The small molecule below binds the protein below.
Small molecule (SMILES): O=[N+]([O-])c1ccc(/C=N/NC(=S)N[C@@H]2O[C@H](CO)[C@@H](O)[C@H](O)[C@H]2O)cc1

Binding-site contacts:
Ligand atom C8 contacts residue LYS191 of chain 1.A at 3.9 Å.
Ligand atom C9 contacts residue ARG60 of chain 1.A at 3.4 Å.
Ligand atom C13 contacts residue ARG60 of chain 1.A at 3.6 Å.
Ligand atom O6 contacts residue 18O1 of chain 2.B at 3.8 Å.
Ligand atom N4 contacts residue PRO229 of chain 1.A at 3.6 Å.
Ligand atom N3 contacts residue ARG60 of chain 1.A at 3.4 Å (salt-bridge).
Ligand atom C8 contacts residue VAL40 of chain 2.A at 3.8 Å (hydrophobic).
Ligand atom C10 contacts residue ARG60 of chain 1.A at 3.5 Å.
Ligand atom C11 contacts residue GLU190 of chain 1.A at 3.8 Å.
Ligand atom S1 contacts residue 18O1 of chain 2.B at 3.8 Å.
Ligand atom C10 contacts residue PRO188 of chain 1.A at 3.8 Å (hydrophobic).
Ligand atom O3 contacts residue TYR226 of chain 1.A at 3.3 Å.
Ligand atom C7 contacts residue THR38 of chain 2.A at 3.8 Å.
Ligand atom C10 contacts residue GLU190 of chain 1.A at 3.3 Å.
Ligand atom C14 contacts residue VAL40 of chain 2.A at 3.5 Å (hydrophobic).
Ligand atom N3 contacts residue LYS191 of chain 1.A at 3.5 Å.
Ligand atom N2 contacts residue THR38 of chain 2.A at 2.8 Å (h-bond).
Ligand atom N1 contacts residue GLU190 of chain 1.A at 3.8 Å.
Ligand atom N3 contacts residue THR38 of chain 2.A at 3.4 Å (h-bond).
Ligand atom C8 contacts residue ARG60 of chain 1.A at 3.3 Å.
Ligand atom C13 contacts residue VAL64 of chain 1.A at 3.7 Å (hydrophobic).
Ligand atom N4 contacts residue ARG60 of chain 1.A at 3.9 Å.
Ligand atom C7 contacts residue LYS191 of chain 1.A at 3.7 Å.
Ligand atom C9 contacts residue VAL40 of chain 2.A at 3.8 Å (hydrophobic).
Ligand atom O8 contacts residue ARG60 of chain 1.A at 3.7 Å.
Ligand atom C2 contacts residue GLU190 of chain 1.A at 3.6 Å.
Ligand atom O3 contacts residue GLU190 of chain 1.A at 3.0 Å (salt-bridge).
Ligand atom O7 contacts residue PRO229 of chain 1.A at 3.2 Å.
Ligand atom N2 contacts residue LYS191 of chain 1.A at 3.4 Å.
Ligand atom O2 contacts residue LYS191 of chain 1.A at 3.6 Å.
Ligand atom C8 contacts residue THR38 of chain 2.A at 3.1 Å.
Ligand atom C14 contacts residue PHE37 of chain 2.A at 3.7 Å (hydrophobic).
Ligand atom O2 contacts residue ALA192 of chain 1.A at 2.8 Å (h-bond).
Ligand atom O8 contacts residue PRO229 of chain 1.A at 3.4 Å.
Ligand atom C12 contacts residue ARG60 of chain 1.A at 3.7 Å.
Ligand atom O7 contacts residue TRP189 of chain 1.A at 3.5 Å.
Ligand atom C11 contacts residue PRO188 of chain 1.A at 3.4 Å (hydrophobic).
Ligand atom N2 contacts residue ARG60 of chain 1.A at 3.8 Å.
Ligand atom O8 contacts residue LEU63 of chain 1.A at 3.4 Å.
Ligand atom C14 contacts residue ARG60 of chain 1.A at 3.4 Å.

Sequence of chain 1.A:
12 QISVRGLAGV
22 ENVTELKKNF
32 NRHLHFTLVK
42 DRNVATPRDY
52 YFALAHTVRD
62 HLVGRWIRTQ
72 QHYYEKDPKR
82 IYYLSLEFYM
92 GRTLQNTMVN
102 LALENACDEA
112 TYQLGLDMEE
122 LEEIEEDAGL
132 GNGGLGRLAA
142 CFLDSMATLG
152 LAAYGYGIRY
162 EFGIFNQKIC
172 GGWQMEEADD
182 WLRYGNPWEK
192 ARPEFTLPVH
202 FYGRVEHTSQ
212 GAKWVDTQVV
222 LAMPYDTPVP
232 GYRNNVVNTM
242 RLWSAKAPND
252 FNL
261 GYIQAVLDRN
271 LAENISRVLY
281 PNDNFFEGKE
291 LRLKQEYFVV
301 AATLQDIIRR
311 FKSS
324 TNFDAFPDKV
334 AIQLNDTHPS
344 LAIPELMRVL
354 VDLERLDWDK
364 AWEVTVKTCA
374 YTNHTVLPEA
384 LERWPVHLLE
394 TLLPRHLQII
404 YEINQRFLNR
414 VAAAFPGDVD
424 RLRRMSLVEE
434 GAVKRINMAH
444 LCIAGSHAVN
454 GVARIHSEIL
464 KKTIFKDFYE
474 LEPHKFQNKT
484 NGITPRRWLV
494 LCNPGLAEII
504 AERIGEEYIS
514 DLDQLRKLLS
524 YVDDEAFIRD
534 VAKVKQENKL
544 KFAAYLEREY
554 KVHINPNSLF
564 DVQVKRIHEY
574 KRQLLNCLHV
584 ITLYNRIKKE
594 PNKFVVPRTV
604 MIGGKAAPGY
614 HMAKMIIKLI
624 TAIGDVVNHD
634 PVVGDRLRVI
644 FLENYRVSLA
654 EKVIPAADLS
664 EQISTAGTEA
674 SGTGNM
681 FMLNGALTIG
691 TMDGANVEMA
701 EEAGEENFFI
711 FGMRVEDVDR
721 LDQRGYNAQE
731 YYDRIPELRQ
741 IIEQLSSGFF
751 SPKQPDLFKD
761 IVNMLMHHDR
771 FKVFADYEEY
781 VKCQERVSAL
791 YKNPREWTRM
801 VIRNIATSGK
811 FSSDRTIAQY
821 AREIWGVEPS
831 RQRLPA

Sequence of chain 2.A:
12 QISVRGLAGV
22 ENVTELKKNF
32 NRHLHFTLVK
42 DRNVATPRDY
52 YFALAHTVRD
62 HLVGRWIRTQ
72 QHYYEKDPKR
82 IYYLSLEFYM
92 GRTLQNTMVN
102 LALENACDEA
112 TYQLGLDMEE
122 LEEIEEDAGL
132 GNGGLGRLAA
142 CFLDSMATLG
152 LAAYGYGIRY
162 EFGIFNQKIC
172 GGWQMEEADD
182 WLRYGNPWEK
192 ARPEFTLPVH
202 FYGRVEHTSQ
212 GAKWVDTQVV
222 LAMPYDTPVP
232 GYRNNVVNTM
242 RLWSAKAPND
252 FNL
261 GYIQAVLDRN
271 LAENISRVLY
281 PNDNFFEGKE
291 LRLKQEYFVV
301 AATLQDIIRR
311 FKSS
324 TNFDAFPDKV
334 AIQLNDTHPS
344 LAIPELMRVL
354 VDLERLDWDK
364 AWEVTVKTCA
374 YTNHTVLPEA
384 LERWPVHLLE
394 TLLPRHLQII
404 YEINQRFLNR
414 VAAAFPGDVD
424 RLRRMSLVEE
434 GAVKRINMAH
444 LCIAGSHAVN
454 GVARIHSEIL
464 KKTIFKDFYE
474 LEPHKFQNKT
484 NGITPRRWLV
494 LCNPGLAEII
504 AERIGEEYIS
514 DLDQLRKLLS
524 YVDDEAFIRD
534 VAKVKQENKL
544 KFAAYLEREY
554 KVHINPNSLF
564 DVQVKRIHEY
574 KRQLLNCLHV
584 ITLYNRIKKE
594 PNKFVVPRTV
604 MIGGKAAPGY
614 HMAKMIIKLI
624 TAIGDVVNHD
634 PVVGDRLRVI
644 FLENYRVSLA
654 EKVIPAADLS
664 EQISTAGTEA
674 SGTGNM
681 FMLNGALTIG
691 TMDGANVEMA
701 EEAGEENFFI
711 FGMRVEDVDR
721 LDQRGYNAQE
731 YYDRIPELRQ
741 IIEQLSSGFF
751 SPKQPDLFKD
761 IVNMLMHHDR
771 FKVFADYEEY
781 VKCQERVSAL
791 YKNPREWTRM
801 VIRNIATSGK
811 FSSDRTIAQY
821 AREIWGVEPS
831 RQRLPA